The small molecule below binds the protein below.
Small molecule (SMILES): CC(C)[C@H](NC(=O)OC(C)(C)C)C(=O)N[C@H]1Cc2cccc(c2)OCCCCOC(=O)[C@@H]2CCCN(N2)C1=O

Binding-site contacts:
Ligand atom C11 contacts residue ASN104 of chain 1.A at 4.0 Å.
Ligand atom C20 contacts residue HIS128 of chain 1.A at 4.0 Å.
Ligand atom C25 contacts residue ARG57 of chain 1.A at 3.8 Å.
Ligand atom C5 contacts residue GLY74 of chain 1.A at 4.0 Å.
Ligand atom O4 contacts residue ALA103 of chain 1.A at 3.2 Å.
Ligand atom C5 contacts residue GLN113 of chain 1.A at 3.8 Å.
Ligand atom N2 contacts residue GLN65 of chain 1.A at 3.7 Å.
Ligand atom C12 contacts residue ASN104 of chain 1.A at 3.7 Å.
Ligand atom C16 contacts residue GLN65 of chain 1.A at 3.6 Å.
Ligand atom C4 contacts residue ASN104 of chain 1.A at 3.9 Å.
Ligand atom C18 contacts residue ASN104 of chain 1.A at 3.8 Å.
Ligand atom C15 contacts residue ALA103 of chain 1.A at 3.8 Å (hydrophobic).
Ligand atom C17 contacts residue GLN65 of chain 1.A at 3.7 Å.
Ligand atom C4 contacts residue GLN113 of chain 1.A at 3.7 Å.
Ligand atom N3 contacts residue GLN65 of chain 1.A at 3.0 Å (h-bond).
Ligand atom C13 contacts residue GLN65 of chain 1.A at 3.8 Å.
Ligand atom C15 contacts residue GLN65 of chain 1.A at 3.9 Å.
Ligand atom N2 contacts residue ALA103 of chain 1.A at 4.0 Å.
Ligand atom O3 contacts residue ALA105 of chain 1.A at 3.4 Å.
Ligand atom C15 contacts residue PHE115 of chain 1.A at 3.5 Å (hydrophobic).
Ligand atom O6 contacts residue GLN65 of chain 1.A at 3.6 Å (h-bond).
Ligand atom C11 contacts residue ALA103 of chain 1.A at 3.8 Å (hydrophobic).
Ligand atom O4 contacts residue ASN104 of chain 1.A at 3.0 Å (h-bond).
Ligand atom C11 contacts residue HIS128 of chain 1.A at 4.0 Å.
Ligand atom C25 contacts residue ILE59 of chain 1.A at 3.2 Å (hydrophobic).
Ligand atom N4 contacts residue ASN104 of chain 1.A at 2.8 Å (h-bond).
Ligand atom O5 contacts residue PHE62 of chain 1.A at 3.7 Å.
Ligand atom O6 contacts residue ARG57 of chain 1.A at 3.1 Å.
Ligand atom O5 contacts residue MET63 of chain 1.A at 4.0 Å.
Ligand atom C1 contacts residue ASN104 of chain 1.A at 3.7 Å.
Ligand atom C17 contacts residue ARG57 of chain 1.A at 3.8 Å.
Ligand atom C4 contacts residue ALA103 of chain 1.A at 3.6 Å (hydrophobic).
Ligand atom C2 contacts residue ASN104 of chain 1.A at 3.5 Å.
Ligand atom C3 contacts residue GLY74 of chain 1.A at 3.7 Å.
Ligand atom O3 contacts residue ASN104 of chain 1.A at 3.7 Å.
Ligand atom O4 contacts residue HIS128 of chain 1.A at 3.1 Å.
Ligand atom C13 contacts residue MET63 of chain 1.A at 3.7 Å (hydrophobic).
Ligand atom C3 contacts residue GLN113 of chain 1.A at 3.8 Å.
Ligand atom C14 contacts residue PHE115 of chain 1.A at 3.7 Å (hydrophobic).
Ligand atom C6 contacts residue ALA105 of chain 1.A at 3.8 Å (hydrophobic).

Sequence of chain 1.A:
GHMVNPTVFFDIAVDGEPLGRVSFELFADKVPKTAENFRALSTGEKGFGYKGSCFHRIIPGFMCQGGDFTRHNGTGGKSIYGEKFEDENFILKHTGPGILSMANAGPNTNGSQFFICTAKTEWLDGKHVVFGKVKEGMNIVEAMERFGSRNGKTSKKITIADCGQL